The protein below binds the small molecule below.
Small molecule (SMILES): CC(=O)N[C@H]1[C@H](O[C@H]2[C@H](O)[C@@H](NC(C)=O)CO[C@@H]2CO)O[C@H](CO)[C@@H](O)[C@@H]1O

Binding-site contacts:
Ligand atom C8 contacts residue LYS1073 of chain 1.B at 4.2 Å.
Ligand atom C5 contacts residue ALA706 of chain 1.B at 3.7 Å (hydrophobic).
Ligand atom O7 contacts residue SER704 of chain 1.B at 3.2 Å (h-bond).
Ligand atom C7 contacts residue SER704 of chain 1.B at 4.3 Å.
Ligand atom C1 contacts residue GLN895 of chain 1.C at 4.4 Å.
Ligand atom C6 contacts residue ALA706 of chain 1.B at 4.4 Å (hydrophobic).
Ligand atom C5 contacts residue ASN1074 of chain 1.B at 3.6 Å.
Ligand atom C2 contacts residue ASN1074 of chain 1.B at 2.5 Å.
Ligand atom C4 contacts residue ALA706 of chain 1.B at 4.2 Å (hydrophobic).
Ligand atom C3 contacts residue ASN1074 of chain 1.B at 3.8 Å.
Ligand atom C7 contacts residue ALA706 of chain 1.B at 4.0 Å (hydrophobic).
Ligand atom C8 contacts residue GLU1072 of chain 1.B at 3.4 Å.
Ligand atom N2 contacts residue ASN1074 of chain 1.B at 2.9 Å (h-bond).
Ligand atom O7 contacts residue ALA706 of chain 1.B at 4.0 Å.
Ligand atom C3 contacts residue ALA706 of chain 1.B at 4.4 Å (hydrophobic).
Ligand atom C8 contacts residue ALA706 of chain 1.B at 4.0 Å (hydrophobic).
Ligand atom C4 contacts residue ASN1074 of chain 1.B at 4.2 Å.
Ligand atom O4 contacts residue ALA706 of chain 1.B at 3.8 Å.
Ligand atom C1 contacts residue ASN1074 of chain 1.B at 1.4 Å.
Ligand atom O5 contacts residue ASN1074 of chain 1.B at 2.3 Å (h-bond).
Ligand atom C7 contacts residue ASN1074 of chain 1.B at 3.5 Å.
Ligand atom O7 contacts residue ASN1074 of chain 1.B at 3.8 Å.
Ligand atom C8 contacts residue ASN1074 of chain 1.B at 4.2 Å.

Sequence of chain 1.B:
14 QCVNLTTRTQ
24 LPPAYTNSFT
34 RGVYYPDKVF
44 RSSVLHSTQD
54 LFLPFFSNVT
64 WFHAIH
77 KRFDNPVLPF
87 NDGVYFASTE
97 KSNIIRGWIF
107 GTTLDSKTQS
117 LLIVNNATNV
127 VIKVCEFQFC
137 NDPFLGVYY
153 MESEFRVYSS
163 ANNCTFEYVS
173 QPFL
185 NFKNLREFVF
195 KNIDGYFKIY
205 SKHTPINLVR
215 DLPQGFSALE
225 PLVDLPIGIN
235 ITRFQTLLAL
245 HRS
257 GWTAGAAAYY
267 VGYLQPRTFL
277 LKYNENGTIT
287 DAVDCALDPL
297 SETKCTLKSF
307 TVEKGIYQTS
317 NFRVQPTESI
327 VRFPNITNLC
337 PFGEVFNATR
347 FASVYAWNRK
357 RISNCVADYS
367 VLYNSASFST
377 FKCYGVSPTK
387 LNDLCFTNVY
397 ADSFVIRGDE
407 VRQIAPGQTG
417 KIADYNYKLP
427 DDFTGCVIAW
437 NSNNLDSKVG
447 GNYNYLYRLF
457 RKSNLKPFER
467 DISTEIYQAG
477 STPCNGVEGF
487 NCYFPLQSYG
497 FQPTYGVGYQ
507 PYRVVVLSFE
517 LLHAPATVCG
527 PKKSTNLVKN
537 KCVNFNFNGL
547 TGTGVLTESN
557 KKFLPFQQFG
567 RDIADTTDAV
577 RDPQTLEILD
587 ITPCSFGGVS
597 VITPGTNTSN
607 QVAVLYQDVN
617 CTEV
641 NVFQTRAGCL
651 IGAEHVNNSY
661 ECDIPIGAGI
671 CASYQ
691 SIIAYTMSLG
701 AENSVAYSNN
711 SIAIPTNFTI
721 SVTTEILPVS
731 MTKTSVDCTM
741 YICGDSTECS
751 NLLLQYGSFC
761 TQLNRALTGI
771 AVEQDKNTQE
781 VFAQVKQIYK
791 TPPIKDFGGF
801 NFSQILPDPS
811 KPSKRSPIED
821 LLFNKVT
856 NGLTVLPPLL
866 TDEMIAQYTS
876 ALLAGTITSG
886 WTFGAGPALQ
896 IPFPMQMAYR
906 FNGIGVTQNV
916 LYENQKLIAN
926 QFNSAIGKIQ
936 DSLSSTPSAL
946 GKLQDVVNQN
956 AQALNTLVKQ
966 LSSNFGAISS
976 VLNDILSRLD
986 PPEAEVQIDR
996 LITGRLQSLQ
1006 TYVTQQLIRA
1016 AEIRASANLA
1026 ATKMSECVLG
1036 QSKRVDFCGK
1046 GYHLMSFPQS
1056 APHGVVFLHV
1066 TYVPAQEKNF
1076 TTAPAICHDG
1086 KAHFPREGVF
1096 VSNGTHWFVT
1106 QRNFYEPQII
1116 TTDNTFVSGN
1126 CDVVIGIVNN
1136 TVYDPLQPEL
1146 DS

Sequence of chain 1.C:
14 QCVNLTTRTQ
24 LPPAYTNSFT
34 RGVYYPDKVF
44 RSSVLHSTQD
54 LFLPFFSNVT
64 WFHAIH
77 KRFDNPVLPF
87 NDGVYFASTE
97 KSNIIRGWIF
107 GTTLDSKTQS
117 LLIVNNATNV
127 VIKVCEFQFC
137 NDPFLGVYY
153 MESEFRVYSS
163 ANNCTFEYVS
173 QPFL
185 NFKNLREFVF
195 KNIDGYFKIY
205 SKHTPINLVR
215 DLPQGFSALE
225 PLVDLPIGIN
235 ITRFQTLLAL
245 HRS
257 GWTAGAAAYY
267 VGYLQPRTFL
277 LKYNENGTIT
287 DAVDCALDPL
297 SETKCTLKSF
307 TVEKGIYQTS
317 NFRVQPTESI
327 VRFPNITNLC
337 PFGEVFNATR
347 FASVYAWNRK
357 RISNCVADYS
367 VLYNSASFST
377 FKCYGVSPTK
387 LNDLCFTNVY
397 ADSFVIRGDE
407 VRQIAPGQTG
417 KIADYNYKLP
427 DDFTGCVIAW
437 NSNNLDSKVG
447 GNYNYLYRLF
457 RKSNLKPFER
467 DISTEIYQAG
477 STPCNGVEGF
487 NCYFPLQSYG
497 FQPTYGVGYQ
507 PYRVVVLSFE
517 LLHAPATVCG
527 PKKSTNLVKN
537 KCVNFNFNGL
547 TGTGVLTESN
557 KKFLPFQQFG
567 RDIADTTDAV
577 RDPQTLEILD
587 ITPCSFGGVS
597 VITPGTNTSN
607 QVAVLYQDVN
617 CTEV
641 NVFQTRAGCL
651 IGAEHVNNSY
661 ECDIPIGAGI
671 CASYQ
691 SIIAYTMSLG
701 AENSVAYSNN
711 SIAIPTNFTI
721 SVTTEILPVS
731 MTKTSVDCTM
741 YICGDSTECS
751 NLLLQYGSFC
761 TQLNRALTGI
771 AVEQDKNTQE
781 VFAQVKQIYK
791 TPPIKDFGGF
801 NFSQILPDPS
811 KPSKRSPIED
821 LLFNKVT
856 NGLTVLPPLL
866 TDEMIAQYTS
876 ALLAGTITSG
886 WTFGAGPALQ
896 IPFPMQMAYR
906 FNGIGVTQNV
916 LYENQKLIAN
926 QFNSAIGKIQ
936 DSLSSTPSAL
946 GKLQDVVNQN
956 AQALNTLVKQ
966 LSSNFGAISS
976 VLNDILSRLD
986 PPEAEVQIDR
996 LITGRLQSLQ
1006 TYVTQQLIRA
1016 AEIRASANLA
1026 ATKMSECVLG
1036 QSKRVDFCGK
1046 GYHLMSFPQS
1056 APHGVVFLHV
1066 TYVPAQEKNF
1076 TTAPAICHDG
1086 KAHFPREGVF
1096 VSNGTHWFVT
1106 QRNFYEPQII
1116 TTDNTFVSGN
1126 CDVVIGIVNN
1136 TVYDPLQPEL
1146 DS